This small molecule binds to this protein.
Small molecule (SMILES): COc1c(C)c2c(c(O)c1C/C=C(\C)CCC(=O)O)C(=O)OC2

Sequence of chain 3.A:
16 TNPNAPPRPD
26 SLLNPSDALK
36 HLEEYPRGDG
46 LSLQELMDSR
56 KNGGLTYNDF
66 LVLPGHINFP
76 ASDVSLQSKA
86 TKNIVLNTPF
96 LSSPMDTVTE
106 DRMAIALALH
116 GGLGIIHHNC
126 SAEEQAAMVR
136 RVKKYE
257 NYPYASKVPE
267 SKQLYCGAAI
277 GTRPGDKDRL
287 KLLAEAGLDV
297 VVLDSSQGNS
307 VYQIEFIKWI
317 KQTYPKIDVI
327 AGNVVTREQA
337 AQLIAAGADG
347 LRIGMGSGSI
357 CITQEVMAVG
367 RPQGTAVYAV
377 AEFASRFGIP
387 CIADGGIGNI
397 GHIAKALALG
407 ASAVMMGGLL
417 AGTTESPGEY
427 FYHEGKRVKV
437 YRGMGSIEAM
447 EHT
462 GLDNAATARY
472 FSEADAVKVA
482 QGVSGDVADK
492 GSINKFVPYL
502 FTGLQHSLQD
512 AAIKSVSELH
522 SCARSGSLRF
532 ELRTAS

Binding-site contacts:
Ligand atom C14 contacts residue IMP1 of chain 3.D at 3.7 Å.
Ligand atom O2 contacts residue GLY352 of chain 3.A at 3.7 Å.
Ligand atom O2 contacts residue MET351 of chain 3.A at 3.3 Å.
Ligand atom C7 contacts residue ASP300 of chain 3.A at 3.7 Å.
Ligand atom O4 contacts residue GLN482 of chain 3.A at 3.5 Å (h-bond).
Ligand atom C7 contacts residue SER301 of chain 3.A at 3.5 Å.
Ligand atom C17 contacts residue IMP1 of chain 3.D at 3.7 Å.
Ligand atom O5 contacts residue SER301 of chain 3.A at 3.5 Å.
Ligand atom C9 contacts residue GLY441 of chain 3.A at 3.7 Å.
Ligand atom O2 contacts residue GLY350 of chain 3.A at 3.2 Å (h-bond).
Ligand atom C7 contacts residue ARG348 of chain 3.A at 3.8 Å.
Ligand atom C10 contacts residue GLY350 of chain 3.A at 3.3 Å.
Ligand atom C10 contacts residue IMP1 of chain 3.D at 3.6 Å.
Ligand atom O4 contacts residue SER302 of chain 3.A at 3.9 Å.
Ligand atom C17 contacts residue GLY441 of chain 3.A at 3.7 Å.
Ligand atom C15 contacts residue IMP1 of chain 3.D at 3.3 Å.
Ligand atom C3 contacts residue GLY441 of chain 3.A at 3.8 Å.
Ligand atom C8 contacts residue ASP300 of chain 3.A at 3.5 Å.
Ligand atom C15 contacts residue SER302 of chain 3.A at 3.5 Å.
Ligand atom O6 contacts residue SER302 of chain 3.A at 2.6 Å (h-bond).
Ligand atom C10 contacts residue ASN329 of chain 3.A at 3.3 Å.
Ligand atom C1 contacts residue IMP1 of chain 3.D at 3.5 Å.
Ligand atom C16 contacts residue IMP1 of chain 3.D at 3.3 Å.
Ligand atom C11 contacts residue IMP1 of chain 3.D at 3.9 Å.
Ligand atom C6 contacts residue SER302 of chain 3.A at 3.5 Å.
Ligand atom C8 contacts residue SER301 of chain 3.A at 3.8 Å.
Ligand atom C7 contacts residue ASN329 of chain 3.A at 3.7 Å.
Ligand atom C11 contacts residue SER302 of chain 3.A at 3.6 Å.
Ligand atom O6 contacts residue GLN482 of chain 3.A at 3.6 Å.
Ligand atom O5 contacts residue SER302 of chain 3.A at 3.1 Å (h-bond).
Ligand atom O4 contacts residue IMP1 of chain 3.D at 3.0 Å.
Ligand atom C12 contacts residue SER302 of chain 3.A at 3.9 Å.
Ligand atom C9 contacts residue MET440 of chain 3.A at 3.5 Å (hydrophobic).
Ligand atom O3 contacts residue ASP300 of chain 3.A at 3.9 Å.
Ligand atom C1 contacts residue GLY352 of chain 3.A at 3.9 Å.
Ligand atom C16 contacts residue SER302 of chain 3.A at 3.5 Å.
Ligand atom O1 contacts residue GLY352 of chain 3.A at 3.4 Å (h-bond).
Ligand atom O1 contacts residue IMP1 of chain 3.D at 3.6 Å.
Ligand atom C7 contacts residue IMP1 of chain 3.D at 3.5 Å.
Ligand atom C12 contacts residue SER301 of chain 3.A at 3.9 Å.